Sequence of chain 1.D:
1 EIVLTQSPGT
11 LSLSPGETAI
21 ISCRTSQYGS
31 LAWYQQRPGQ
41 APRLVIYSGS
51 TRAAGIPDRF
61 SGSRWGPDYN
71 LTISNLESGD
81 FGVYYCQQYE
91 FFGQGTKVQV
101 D

Binding-site contacts:
Ligand atom O4 contacts residue GLY29 of chain 1.D at 4.2 Å.
Ligand atom C7 contacts residue ASN239 of chain 1.A at 3.3 Å.
Ligand atom C5 contacts residue ASN239 of chain 1.A at 3.7 Å.
Ligand atom C5 contacts residue ARG64 of chain 1.D at 4.1 Å.
Ligand atom N2 contacts residue ASN239 of chain 1.A at 2.9 Å (h-bond).
Ligand atom O4 contacts residue ARG64 of chain 1.D at 3.6 Å (salt-bridge).
Ligand atom O3 contacts residue GLY66 of chain 1.D at 3.5 Å.
Ligand atom C3 contacts residue TRP65 of chain 1.D at 4.0 Å (hydrophobic).
Ligand atom C1 contacts residue TYR28 of chain 1.D at 3.7 Å (hydrophobic).
Ligand atom C6 contacts residue TYR28 of chain 1.D at 4.1 Å (hydrophobic).
Ligand atom C2 contacts residue ASN239 of chain 1.A at 2.5 Å.
Ligand atom O4 contacts residue TRP65 of chain 1.D at 3.4 Å.
Ligand atom O6 contacts residue ARG64 of chain 1.D at 2.6 Å (salt-bridge).
Ligand atom O3 contacts residue GLY66 of chain 1.D at 3.0 Å (h-bond).
Ligand atom C3 contacts residue GLY66 of chain 1.D at 3.7 Å.
Ligand atom C3 contacts residue ASN239 of chain 1.A at 3.8 Å.
Ligand atom O7 contacts residue TYR104 of chain 1.C at 3.6 Å.
Ligand atom C8 contacts residue TYR28 of chain 1.D at 3.5 Å (hydrophobic).
Ligand atom O4 contacts residue GLY66 of chain 1.D at 2.9 Å (h-bond).
Ligand atom O3 contacts residue TYR28 of chain 1.D at 4.0 Å.
Ligand atom C6 contacts residue ARG64 of chain 1.D at 3.8 Å.
Ligand atom O2 contacts residue TYR28 of chain 1.D at 3.2 Å.
Ligand atom O7 contacts residue ASN242 of chain 1.A at 4.1 Å.
Ligand atom O5 contacts residue THR241 of chain 1.A at 4.0 Å.
Ligand atom C7 contacts residue TYR28 of chain 1.D at 4.1 Å (hydrophobic).
Ligand atom C4 contacts residue TRP65 of chain 1.D at 4.1 Å (hydrophobic).
Ligand atom C4 contacts residue TYR28 of chain 1.D at 3.8 Å (hydrophobic).
Ligand atom C8 contacts residue TYR104 of chain 1.C at 3.2 Å (hydrophobic).
Ligand atom O6 contacts residue ASN239 of chain 1.A at 3.6 Å.
Ligand atom O5 contacts residue ASN239 of chain 1.A at 2.4 Å (h-bond).
Ligand atom C1 contacts residue ASN239 of chain 1.A at 1.4 Å.
Ligand atom O3 contacts residue PRO67 of chain 1.D at 3.0 Å.
Ligand atom O4 contacts residue TYR28 of chain 1.D at 3.3 Å.
Ligand atom C4 contacts residue GLY66 of chain 1.D at 3.9 Å.
Ligand atom N2 contacts residue TYR28 of chain 1.D at 3.7 Å.
Ligand atom O3 contacts residue TRP65 of chain 1.D at 3.0 Å.
Ligand atom O4 contacts residue TYR28 of chain 1.D at 3.8 Å.
Ligand atom O7 contacts residue ASN239 of chain 1.A at 3.2 Å (h-bond).
Ligand atom C7 contacts residue TYR104 of chain 1.C at 3.7 Å (hydrophobic).
Ligand atom O2 contacts residue TRP65 of chain 1.D at 3.4 Å (h-bond).

Sequence of chain 1.A:
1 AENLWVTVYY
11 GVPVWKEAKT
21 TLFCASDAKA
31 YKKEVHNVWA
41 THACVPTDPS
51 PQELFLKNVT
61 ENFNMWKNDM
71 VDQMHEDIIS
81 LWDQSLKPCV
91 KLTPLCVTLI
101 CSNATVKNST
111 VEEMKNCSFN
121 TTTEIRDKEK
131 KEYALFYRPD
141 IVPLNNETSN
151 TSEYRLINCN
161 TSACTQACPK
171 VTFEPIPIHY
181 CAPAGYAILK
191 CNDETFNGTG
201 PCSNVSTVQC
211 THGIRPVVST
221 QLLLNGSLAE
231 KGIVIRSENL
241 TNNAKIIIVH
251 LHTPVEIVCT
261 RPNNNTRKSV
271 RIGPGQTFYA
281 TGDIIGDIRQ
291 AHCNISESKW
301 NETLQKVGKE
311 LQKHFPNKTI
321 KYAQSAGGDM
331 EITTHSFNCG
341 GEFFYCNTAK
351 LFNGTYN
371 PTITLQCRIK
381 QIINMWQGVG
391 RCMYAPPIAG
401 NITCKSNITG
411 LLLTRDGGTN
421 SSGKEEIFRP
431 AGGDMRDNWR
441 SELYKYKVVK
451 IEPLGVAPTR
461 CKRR

Sequence of chain 1.C:
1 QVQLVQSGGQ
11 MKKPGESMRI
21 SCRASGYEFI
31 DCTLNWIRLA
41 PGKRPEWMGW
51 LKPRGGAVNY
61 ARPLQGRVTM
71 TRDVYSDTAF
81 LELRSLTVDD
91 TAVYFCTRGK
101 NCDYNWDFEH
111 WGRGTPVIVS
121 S

The protein below binds the small molecule below.
Small molecule (SMILES): CC(=O)N[C@H]1[C@H](O[C@H]2[C@H](O)[C@@H](NC(C)=O)CO[C@@H]2CO)O[C@H](CO)[C@@H](O[C@@H]2O[C@H](CO[C@H]3O[C@H](CO[C@H]4O[C@H](CO)[C@@H](O)[C@H](O)[C@@H]4O)[C@@H](O)[C@H](O[C@H]4O[C@H](CO)[C@@H](O)[C@H](O)[C@@H]4O)[C@@H]3O)[C@@H](O)[C@H](O)[C@@H]2O)[C@@H]1O